A small-molecule ligand and the protein it binds are described below.
Small molecule (SMILES): O=c1[nH]c(=O)c2nc[nH]c2[nH]1

Binding-site contacts:
Ligand atom N1 contacts residue ILE4926 of chain 1.F at 4.2 Å.
Ligand atom N1 contacts residue GLN4201 of chain 1.F at 4.4 Å.
Ligand atom C4 contacts residue ILE4926 of chain 1.F at 3.6 Å (hydrophobic).
Ligand atom C2 contacts residue TRP4645 of chain 1.F at 3.5 Å (hydrophobic).
Ligand atom O6 contacts residue ILE4926 of chain 1.F at 4.1 Å.
Ligand atom N3 contacts residue TYR4944 of chain 1.F at 3.8 Å.
Ligand atom O6 contacts residue TRP4645 of chain 1.F at 3.6 Å.
Ligand atom O2 contacts residue ILE4926 of chain 1.F at 4.5 Å.
Ligand atom N3 contacts residue ILE4926 of chain 1.F at 3.6 Å.
Ligand atom C5 contacts residue ILE4926 of chain 1.F at 3.6 Å (hydrophobic).
Ligand atom C5 contacts residue TRP4645 of chain 1.F at 3.3 Å (hydrophobic).
Ligand atom C4 contacts residue TYR4944 of chain 1.F at 4.2 Å (hydrophobic).
Ligand atom O2 contacts residue TRP4645 of chain 1.F at 4.0 Å.
Ligand atom C6 contacts residue ILE4926 of chain 1.F at 4.0 Å (hydrophobic).
Ligand atom O2 contacts residue ILE4197 of chain 1.F at 4.1 Å.
Ligand atom N1 contacts residue ILE4197 of chain 1.F at 4.0 Å.
Ligand atom N7 contacts residue ILE4926 of chain 1.F at 3.3 Å.
Ligand atom C8 contacts residue TRP4645 of chain 1.F at 3.3 Å (hydrophobic).
Ligand atom N1 contacts residue TRP4645 of chain 1.F at 3.8 Å.
Ligand atom C6 contacts residue GLN4201 of chain 1.F at 4.5 Å.
Ligand atom N3 contacts residue GLU4194 of chain 1.F at 4.5 Å.
Ligand atom C6 contacts residue TRP4645 of chain 1.F at 3.5 Å (hydrophobic).
Ligand atom N9 contacts residue TYR4944 of chain 1.F at 4.0 Å.
Ligand atom C2 contacts residue ILE4926 of chain 1.F at 3.9 Å (hydrophobic).
Ligand atom N7 contacts residue TRP4645 of chain 1.F at 3.6 Å.
Ligand atom N3 contacts residue TRP4645 of chain 1.F at 3.3 Å.
Ligand atom O2 contacts residue GLU4194 of chain 1.F at 3.4 Å (salt-bridge).
Ligand atom C2 contacts residue ILE4197 of chain 1.F at 4.3 Å (hydrophobic).
Ligand atom N9 contacts residue ILE4926 of chain 1.F at 4.0 Å.
Ligand atom O2 contacts residue PHE4600 of chain 1.F at 4.2 Å.
Ligand atom N9 contacts residue TRP4645 of chain 1.F at 3.3 Å.
Ligand atom C8 contacts residue ILE4926 of chain 1.F at 3.8 Å (hydrophobic).
Ligand atom O6 contacts residue GLN4201 of chain 1.F at 3.8 Å.
Ligand atom C4 contacts residue TRP4645 of chain 1.F at 3.4 Å (hydrophobic).

Sequence of chain 1.F:
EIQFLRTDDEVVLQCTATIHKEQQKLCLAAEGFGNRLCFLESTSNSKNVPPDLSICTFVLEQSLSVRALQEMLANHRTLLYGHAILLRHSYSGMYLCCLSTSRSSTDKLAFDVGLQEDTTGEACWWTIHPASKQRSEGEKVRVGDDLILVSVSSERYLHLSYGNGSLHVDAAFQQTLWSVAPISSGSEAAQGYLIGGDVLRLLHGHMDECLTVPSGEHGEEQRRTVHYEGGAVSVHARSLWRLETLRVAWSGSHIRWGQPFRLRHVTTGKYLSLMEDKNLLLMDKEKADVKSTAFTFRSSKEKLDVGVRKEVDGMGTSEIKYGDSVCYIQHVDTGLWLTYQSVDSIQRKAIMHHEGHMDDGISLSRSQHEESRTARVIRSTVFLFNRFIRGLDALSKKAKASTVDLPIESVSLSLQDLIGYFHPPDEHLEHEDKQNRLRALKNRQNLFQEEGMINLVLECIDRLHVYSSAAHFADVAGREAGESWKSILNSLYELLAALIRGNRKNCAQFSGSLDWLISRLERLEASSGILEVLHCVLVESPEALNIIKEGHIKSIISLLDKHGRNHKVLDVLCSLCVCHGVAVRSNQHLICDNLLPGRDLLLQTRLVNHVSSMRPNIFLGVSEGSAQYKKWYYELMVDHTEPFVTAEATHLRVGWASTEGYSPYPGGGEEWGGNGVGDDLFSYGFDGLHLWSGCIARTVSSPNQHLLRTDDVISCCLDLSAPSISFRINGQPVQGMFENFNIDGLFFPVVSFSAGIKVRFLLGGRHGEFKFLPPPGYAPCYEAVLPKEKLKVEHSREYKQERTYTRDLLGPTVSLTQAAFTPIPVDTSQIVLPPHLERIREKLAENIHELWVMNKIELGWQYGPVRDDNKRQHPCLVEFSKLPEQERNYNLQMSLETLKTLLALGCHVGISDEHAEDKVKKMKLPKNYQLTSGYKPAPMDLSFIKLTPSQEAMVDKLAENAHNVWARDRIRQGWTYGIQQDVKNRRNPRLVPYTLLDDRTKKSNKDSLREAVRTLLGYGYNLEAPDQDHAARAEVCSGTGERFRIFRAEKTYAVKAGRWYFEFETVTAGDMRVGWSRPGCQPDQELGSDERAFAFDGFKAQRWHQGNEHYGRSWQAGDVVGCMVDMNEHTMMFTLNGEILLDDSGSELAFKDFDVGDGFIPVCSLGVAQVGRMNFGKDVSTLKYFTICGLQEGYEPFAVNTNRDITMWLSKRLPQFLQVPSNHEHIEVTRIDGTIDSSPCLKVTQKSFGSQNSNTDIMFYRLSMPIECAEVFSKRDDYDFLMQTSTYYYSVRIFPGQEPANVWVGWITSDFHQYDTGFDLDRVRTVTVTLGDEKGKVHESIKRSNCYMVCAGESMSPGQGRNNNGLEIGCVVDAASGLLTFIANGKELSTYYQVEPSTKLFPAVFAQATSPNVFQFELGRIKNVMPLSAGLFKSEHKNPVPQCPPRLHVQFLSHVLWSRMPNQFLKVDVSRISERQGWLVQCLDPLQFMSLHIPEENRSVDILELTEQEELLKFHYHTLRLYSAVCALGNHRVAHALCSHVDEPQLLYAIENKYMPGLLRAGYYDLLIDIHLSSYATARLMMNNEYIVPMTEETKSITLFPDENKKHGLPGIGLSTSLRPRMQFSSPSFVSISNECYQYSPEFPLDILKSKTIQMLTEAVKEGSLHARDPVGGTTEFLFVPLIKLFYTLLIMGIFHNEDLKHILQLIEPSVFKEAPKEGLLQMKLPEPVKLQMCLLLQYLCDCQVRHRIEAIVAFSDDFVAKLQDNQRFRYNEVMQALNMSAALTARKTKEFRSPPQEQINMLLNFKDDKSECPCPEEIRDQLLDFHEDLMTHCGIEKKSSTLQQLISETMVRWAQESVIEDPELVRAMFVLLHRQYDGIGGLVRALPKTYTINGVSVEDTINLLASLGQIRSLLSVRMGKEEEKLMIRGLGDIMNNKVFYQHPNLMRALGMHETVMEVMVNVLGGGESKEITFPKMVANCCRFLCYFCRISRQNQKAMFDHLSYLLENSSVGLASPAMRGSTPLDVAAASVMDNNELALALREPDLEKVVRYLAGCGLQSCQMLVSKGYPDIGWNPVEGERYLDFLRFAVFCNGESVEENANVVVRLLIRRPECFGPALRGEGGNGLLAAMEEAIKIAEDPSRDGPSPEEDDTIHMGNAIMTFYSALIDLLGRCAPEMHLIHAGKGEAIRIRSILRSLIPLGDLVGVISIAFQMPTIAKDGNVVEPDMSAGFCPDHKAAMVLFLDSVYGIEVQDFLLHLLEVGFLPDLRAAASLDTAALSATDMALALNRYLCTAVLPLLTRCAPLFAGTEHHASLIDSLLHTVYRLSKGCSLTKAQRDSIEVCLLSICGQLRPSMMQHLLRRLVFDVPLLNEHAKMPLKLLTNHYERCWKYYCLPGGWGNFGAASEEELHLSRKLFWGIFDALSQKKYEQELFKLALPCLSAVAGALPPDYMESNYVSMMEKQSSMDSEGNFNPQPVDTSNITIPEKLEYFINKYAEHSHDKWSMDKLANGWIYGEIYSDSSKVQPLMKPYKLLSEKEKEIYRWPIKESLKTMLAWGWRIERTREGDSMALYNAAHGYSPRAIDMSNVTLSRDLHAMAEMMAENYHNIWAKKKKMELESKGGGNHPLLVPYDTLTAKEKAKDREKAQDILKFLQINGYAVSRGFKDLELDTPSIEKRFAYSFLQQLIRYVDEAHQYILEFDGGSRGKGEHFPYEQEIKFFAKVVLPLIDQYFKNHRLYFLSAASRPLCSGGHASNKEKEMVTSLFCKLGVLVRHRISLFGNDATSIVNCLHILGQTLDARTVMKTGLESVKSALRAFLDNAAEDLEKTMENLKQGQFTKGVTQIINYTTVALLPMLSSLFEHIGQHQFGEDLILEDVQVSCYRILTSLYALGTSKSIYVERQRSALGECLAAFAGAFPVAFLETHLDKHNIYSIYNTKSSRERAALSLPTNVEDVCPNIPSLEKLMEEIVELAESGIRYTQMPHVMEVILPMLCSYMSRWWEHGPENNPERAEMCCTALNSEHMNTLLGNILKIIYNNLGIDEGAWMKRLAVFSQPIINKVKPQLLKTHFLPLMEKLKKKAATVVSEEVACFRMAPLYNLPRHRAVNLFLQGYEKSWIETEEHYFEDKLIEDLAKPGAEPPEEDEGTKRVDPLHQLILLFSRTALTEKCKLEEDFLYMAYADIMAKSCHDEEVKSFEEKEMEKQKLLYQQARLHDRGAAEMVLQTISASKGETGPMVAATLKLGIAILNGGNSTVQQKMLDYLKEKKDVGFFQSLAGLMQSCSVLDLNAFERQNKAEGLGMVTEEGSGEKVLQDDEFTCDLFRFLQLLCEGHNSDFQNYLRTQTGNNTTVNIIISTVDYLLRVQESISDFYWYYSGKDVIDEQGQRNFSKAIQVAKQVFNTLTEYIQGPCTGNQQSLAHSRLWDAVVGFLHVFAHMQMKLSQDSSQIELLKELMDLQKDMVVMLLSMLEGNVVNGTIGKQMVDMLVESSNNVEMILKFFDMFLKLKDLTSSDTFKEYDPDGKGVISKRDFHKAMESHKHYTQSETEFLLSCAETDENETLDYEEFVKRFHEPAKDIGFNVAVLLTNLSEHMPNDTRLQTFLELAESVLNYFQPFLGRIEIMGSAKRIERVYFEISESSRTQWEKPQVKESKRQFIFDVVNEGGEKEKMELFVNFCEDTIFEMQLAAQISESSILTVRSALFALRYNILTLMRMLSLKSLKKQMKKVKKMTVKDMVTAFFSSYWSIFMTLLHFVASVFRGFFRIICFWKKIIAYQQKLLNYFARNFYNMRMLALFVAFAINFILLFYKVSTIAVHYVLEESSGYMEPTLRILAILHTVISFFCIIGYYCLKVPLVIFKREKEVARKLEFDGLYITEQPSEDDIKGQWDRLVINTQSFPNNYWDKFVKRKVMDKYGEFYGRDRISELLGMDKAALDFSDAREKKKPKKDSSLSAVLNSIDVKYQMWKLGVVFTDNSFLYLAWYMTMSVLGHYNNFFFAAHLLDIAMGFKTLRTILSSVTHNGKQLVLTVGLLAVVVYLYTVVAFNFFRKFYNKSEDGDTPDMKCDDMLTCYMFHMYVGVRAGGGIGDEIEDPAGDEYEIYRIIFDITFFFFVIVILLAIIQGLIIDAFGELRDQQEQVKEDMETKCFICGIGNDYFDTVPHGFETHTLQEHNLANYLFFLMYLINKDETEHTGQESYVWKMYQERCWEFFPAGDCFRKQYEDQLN